Sequence of chain 3.A:
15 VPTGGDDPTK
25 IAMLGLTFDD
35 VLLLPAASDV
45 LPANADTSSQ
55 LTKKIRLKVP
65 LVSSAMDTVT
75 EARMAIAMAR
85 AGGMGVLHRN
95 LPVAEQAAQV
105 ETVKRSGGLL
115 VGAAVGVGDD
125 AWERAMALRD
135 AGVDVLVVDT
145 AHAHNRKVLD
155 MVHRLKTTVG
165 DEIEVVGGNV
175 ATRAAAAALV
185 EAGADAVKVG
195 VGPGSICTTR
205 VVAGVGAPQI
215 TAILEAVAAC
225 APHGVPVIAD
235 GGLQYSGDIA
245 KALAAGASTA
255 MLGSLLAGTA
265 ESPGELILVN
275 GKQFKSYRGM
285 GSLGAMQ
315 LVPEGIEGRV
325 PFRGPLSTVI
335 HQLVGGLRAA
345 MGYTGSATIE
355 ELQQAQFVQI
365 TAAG

Binding-site contacts:
Ligand atom C24 contacts residue IMP1 of chain 2.B at 3.5 Å.
Ligand atom C23 contacts residue IMP1 of chain 2.B at 3.9 Å.
Ligand atom C03 contacts residue TYR347 of chain 3.A at 3.5 Å (hydrophobic).
Ligand atom O16 contacts residue IMP1 of chain 2.B at 3.7 Å.
Ligand atom C13 contacts residue TYR347 of chain 3.A at 3.5 Å (hydrophobic).
Ligand atom C14 contacts residue GLU318 of chain 2.A at 3.2 Å.
Ligand atom C25 contacts residue IMP1 of chain 2.B at 3.4 Å.
Ligand atom C26 contacts residue IMP1 of chain 2.B at 3.8 Å.
Ligand atom F01 contacts residue TYR347 of chain 3.A at 3.2 Å.
Ligand atom O17 contacts residue GLY285 of chain 2.A at 3.8 Å.
Ligand atom C11 contacts residue ALA145 of chain 2.A at 3.8 Å (hydrophobic).
Ligand atom O16 contacts residue GLY285 of chain 2.A at 3.1 Å (h-bond).
Ligand atom F01 contacts residue HIS146 of chain 2.A at 3.6 Å.
Ligand atom C21 contacts residue TYR347 of chain 3.A at 3.7 Å (hydrophobic).
Ligand atom C20 contacts residue TYR347 of chain 3.A at 3.8 Å (hydrophobic).
Ligand atom N22 contacts residue GLY196 of chain 2.A at 3.0 Å (h-bond).
Ligand atom O17 contacts residue IMP1 of chain 2.B at 2.8 Å (h-bond).
Ligand atom N22 contacts residue VAL195 of chain 2.A at 3.6 Å.
Ligand atom C13 contacts residue GLU318 of chain 2.A at 3.4 Å.
Ligand atom F01 contacts residue GLY346 of chain 3.A at 3.3 Å.
Ligand atom S15 contacts residue IMP1 of chain 2.B at 3.8 Å.
Ligand atom C20 contacts residue THR203 of chain 2.A at 3.5 Å.
Ligand atom C21 contacts residue THR203 of chain 2.A at 3.2 Å.
Ligand atom C19 contacts residue IMP1 of chain 2.B at 3.3 Å.
Ligand atom N12 contacts residue ALA145 of chain 2.A at 3.7 Å.
Ligand atom C19 contacts residue ALA145 of chain 2.A at 3.6 Å (hydrophobic).
Ligand atom C13 contacts residue ALA145 of chain 2.A at 3.6 Å (hydrophobic).
Ligand atom C23 contacts residue GLY194 of chain 2.A at 3.4 Å.
Ligand atom C03 contacts residue ALA343 of chain 3.A at 3.3 Å (hydrophobic).
Ligand atom C21 contacts residue IMP1 of chain 2.B at 3.6 Å.
Ligand atom C20 contacts residue ALA145 of chain 2.A at 3.7 Å (hydrophobic).
Ligand atom O17 contacts residue GLU318 of chain 2.A at 3.7 Å.
Ligand atom C06 contacts residue GLU318 of chain 2.A at 3.7 Å.
Ligand atom C18 contacts residue IMP1 of chain 2.B at 3.7 Å.
Ligand atom C21 contacts residue GLY196 of chain 2.A at 3.8 Å.
Ligand atom O16 contacts residue MET284 of chain 2.A at 3.5 Å.
Ligand atom C20 contacts residue IMP1 of chain 2.B at 3.2 Å.
Ligand atom C04 contacts residue TYR347 of chain 3.A at 3.9 Å (hydrophobic).
Ligand atom C04 contacts residue PRO46 of chain 3.A at 3.6 Å (hydrophobic).
Ligand atom C04 contacts residue GLU318 of chain 2.A at 3.7 Å.

The protein below binds the small molecule below.
Small molecule (SMILES): O=C(Cc1ccc(F)cc1)N1CCN(S(=O)(=O)c2cccc3cnccc23)CC1

Sequence of chain 2.A:
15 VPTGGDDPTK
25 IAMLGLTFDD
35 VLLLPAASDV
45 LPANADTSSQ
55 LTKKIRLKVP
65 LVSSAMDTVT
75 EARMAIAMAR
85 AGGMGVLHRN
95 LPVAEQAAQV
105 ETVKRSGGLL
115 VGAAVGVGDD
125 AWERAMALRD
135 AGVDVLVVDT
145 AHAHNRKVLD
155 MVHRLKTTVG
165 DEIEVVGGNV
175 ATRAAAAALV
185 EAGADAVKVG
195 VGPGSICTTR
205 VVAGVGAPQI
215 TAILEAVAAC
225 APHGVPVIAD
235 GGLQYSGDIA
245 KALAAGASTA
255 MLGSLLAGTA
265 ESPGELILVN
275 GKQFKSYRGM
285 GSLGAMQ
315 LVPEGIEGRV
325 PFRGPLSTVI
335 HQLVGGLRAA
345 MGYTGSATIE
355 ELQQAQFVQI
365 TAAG